The protein below binds the small molecule below.
Small molecule (SMILES): NC(=O)[C@@H]1CC[C@@H](NOS(=O)(=O)O)CN1C=O

Binding-site contacts:
Ligand atom OAC contacts residue THR315 of chain 1.B at 4.4 Å.
Ligand atom OAL contacts residue LYS68 of chain 1.B at 3.4 Å (salt-bridge).
Ligand atom OAD contacts residue LYS68 of chain 1.B at 3.5 Å.
Ligand atom SAR contacts residue LYS68 of chain 1.B at 3.2 Å (salt-bridge).
Ligand atom CAN contacts residue GLY316 of chain 1.B at 4.2 Å.
Ligand atom NAA contacts residue SER317 of chain 1.B at 3.7 Å.
Ligand atom C contacts residue SER65 of chain 1.B at 4.4 Å.
Ligand atom NAA contacts residue SER65 of chain 1.B at 4.1 Å.
Ligand atom CAO contacts residue SER65 of chain 1.B at 3.7 Å.
Ligand atom SAR contacts residue ASN153 of chain 1.B at 3.9 Å.
Ligand atom OAD contacts residue THR154 of chain 1.B at 3.6 Å.
Ligand atom CAJ contacts residue LYS68 of chain 1.B at 4.2 Å.
Ligand atom OAC contacts residue GLY316 of chain 1.B at 3.4 Å.
Ligand atom CA contacts residue SER65 of chain 1.B at 3.7 Å.
Ligand atom OAL contacts residue LYS314 of chain 1.B at 4.2 Å.
Ligand atom CAN contacts residue SER317 of chain 1.B at 3.9 Å.
Ligand atom OAC contacts residue GLY64 of chain 1.B at 4.0 Å.
Ligand atom NAK contacts residue SER65 of chain 1.B at 3.7 Å.
Ligand atom OAG contacts residue ASN153 of chain 1.B at 3.3 Å (h-bond).
Ligand atom OAE contacts residue LYS314 of chain 1.B at 3.9 Å.
Ligand atom OAE contacts residue ASN153 of chain 1.B at 3.4 Å.
Ligand atom OAC contacts residue SER65 of chain 1.B at 2.4 Å (h-bond).
Ligand atom CAN contacts residue GLY64 of chain 1.B at 4.4 Å.
Ligand atom OAD contacts residue GLU273 of chain 1.B at 4.0 Å.
Ligand atom NAK contacts residue ASN153 of chain 1.B at 4.3 Å.
Ligand atom O contacts residue SER317 of chain 1.B at 4.0 Å.
Ligand atom SAR contacts residue THR154 of chain 1.B at 4.0 Å.
Ligand atom CAO contacts residue ASN153 of chain 1.B at 3.9 Å.
Ligand atom OAL contacts residue SER65 of chain 1.B at 3.2 Å (h-bond).
Ligand atom C contacts residue SER317 of chain 1.B at 3.8 Å.
Ligand atom OAE contacts residue THR154 of chain 1.B at 4.2 Å.
Ligand atom OAE contacts residue GLU273 of chain 1.B at 3.9 Å.
Ligand atom N contacts residue SER65 of chain 1.B at 2.2 Å (h-bond).
Ligand atom OAC contacts residue SER317 of chain 1.B at 2.8 Å (h-bond).
Ligand atom OAG contacts residue THR154 of chain 1.B at 2.7 Å (h-bond).
Ligand atom CAN contacts residue SER65 of chain 1.B at 1.4 Å.
Ligand atom CAJ contacts residue SER65 of chain 1.B at 2.6 Å.
Ligand atom OAG contacts residue LYS68 of chain 1.B at 2.3 Å (salt-bridge).
Ligand atom SAR contacts residue LYS314 of chain 1.B at 3.7 Å.
Ligand atom OAD contacts residue LYS314 of chain 1.B at 2.4 Å (salt-bridge).

Sequence of chain 1.B:
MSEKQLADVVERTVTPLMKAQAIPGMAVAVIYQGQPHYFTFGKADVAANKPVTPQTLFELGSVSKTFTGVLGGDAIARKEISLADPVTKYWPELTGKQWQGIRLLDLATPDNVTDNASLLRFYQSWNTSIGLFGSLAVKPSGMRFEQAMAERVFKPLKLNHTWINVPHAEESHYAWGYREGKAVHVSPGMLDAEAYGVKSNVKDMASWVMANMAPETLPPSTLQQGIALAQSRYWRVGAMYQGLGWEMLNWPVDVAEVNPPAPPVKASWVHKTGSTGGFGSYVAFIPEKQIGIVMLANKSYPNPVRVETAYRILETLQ